Sequence of chain 1.A:
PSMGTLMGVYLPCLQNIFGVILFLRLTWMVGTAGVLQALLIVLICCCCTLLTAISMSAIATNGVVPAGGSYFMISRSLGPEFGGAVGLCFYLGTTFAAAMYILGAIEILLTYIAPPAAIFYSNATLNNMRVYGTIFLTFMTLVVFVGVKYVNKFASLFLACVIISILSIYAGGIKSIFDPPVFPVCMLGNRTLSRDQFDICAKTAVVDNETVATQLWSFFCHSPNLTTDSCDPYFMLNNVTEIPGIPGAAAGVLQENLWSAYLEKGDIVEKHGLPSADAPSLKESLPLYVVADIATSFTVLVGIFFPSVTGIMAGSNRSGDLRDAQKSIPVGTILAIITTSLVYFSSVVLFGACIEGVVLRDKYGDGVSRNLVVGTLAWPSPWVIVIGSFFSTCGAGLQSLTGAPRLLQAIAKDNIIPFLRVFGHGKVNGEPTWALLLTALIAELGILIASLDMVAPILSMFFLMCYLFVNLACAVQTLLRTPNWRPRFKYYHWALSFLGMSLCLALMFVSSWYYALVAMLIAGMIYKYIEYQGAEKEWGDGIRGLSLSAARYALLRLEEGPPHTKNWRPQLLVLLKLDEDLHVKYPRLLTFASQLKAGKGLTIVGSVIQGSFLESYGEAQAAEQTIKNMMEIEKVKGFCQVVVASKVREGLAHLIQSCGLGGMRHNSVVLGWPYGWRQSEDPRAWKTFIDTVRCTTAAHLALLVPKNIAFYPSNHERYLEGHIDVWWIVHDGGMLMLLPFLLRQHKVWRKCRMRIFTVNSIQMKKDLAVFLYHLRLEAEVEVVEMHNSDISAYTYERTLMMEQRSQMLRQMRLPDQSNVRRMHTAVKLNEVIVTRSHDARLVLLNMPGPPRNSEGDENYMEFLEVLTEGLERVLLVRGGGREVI

Binding-site contacts:
Ligand atom O6 contacts residue ASP382 of chain 1.A at 3.2 Å.
Ligand atom O5 contacts residue ASN294 of chain 1.A at 2.3 Å (h-bond).
Ligand atom C3 contacts residue GLU374 of chain 1.A at 4.3 Å.
Ligand atom O6 contacts residue SER380 of chain 1.A at 3.1 Å (h-bond).
Ligand atom C7 contacts residue ASN294 of chain 1.A at 3.6 Å.
Ligand atom C4 contacts residue SER380 of chain 1.A at 3.8 Å.
Ligand atom O5 contacts residue GLU374 of chain 1.A at 4.1 Å.
Ligand atom C1 contacts residue GLU374 of chain 1.A at 3.8 Å.
Ligand atom C2 contacts residue ASN294 of chain 1.A at 2.5 Å.
Ligand atom O6 contacts residue ALA381 of chain 1.A at 4.3 Å.
Ligand atom C5 contacts residue GLU374 of chain 1.A at 3.8 Å.
Ligand atom C3 contacts residue ASN294 of chain 1.A at 3.8 Å.
Ligand atom C6 contacts residue ASP382 of chain 1.A at 4.0 Å.
Ligand atom C8 contacts residue HIS376 of chain 1.A at 3.4 Å.
Ligand atom C1 contacts residue SER380 of chain 1.A at 3.4 Å.
Ligand atom C5 contacts residue ASN294 of chain 1.A at 3.6 Å.
Ligand atom O5 contacts residue SER380 of chain 1.A at 2.6 Å (h-bond).
Ligand atom C5 contacts residue SER380 of chain 1.A at 3.5 Å.
Ligand atom C2 contacts residue SER380 of chain 1.A at 3.7 Å.
Ligand atom N2 contacts residue ASN294 of chain 1.A at 2.9 Å (h-bond).
Ligand atom C4 contacts residue ASN294 of chain 1.A at 4.2 Å.
Ligand atom C7 contacts residue GLU374 of chain 1.A at 3.9 Å.
Ligand atom O5 contacts residue TYR338 of chain 1.A at 4.5 Å.
Ligand atom O7 contacts residue GLU374 of chain 1.A at 2.7 Å (salt-bridge).
Ligand atom O7 contacts residue ASN294 of chain 1.A at 3.9 Å.
Ligand atom C6 contacts residue SER380 of chain 1.A at 3.6 Å.
Ligand atom C1 contacts residue ASN294 of chain 1.A at 1.4 Å.
Ligand atom C3 contacts residue SER380 of chain 1.A at 4.5 Å.

A small-molecule ligand and the protein it binds are described below.
Small molecule (SMILES): CC(=O)N[C@H]1[C@H](O[C@H]2[C@H](O)[C@@H](NC(C)=O)CO[C@@H]2CO)O[C@H](CO)[C@@H](O[C@@H]2O[C@H](CO)[C@@H](O)[C@H](O)[C@@H]2O)[C@@H]1O